This small molecule binds to this protein.
Small molecule (SMILES): Cc1cc(C)c2c(CP(=O)(O)O)cc(=O)oc2c1

Binding-site contacts:
Ligand atom O12 contacts residue HIS152 of chain 1.A at 3.1 Å.
Ligand atom P09 contacts residue ZN1 of chain 1.B at 2.9 Å.
Ligand atom P09 contacts residue ACT1 of chain 1.E at 3.9 Å.
Ligand atom O10 contacts residue CYS171 of chain 1.A at 3.7 Å.
Ligand atom C13 contacts residue TRP56 of chain 1.A at 3.9 Å (hydrophobic).
Ligand atom O11 contacts residue CYS171 of chain 1.A at 3.6 Å (h-bond).
Ligand atom O11 contacts residue HIS85 of chain 1.A at 3.2 Å (h-bond).
Ligand atom C14 contacts residue MET30 of chain 1.A at 4.0 Å (hydrophobic).
Ligand atom O12 contacts residue ZN1 of chain 1.B at 2.9 Å.
Ligand atom O11 contacts residue ZN1 of chain 1.B at 1.9 Å.
Ligand atom P09 contacts residue HIS85 of chain 1.A at 3.8 Å.
Ligand atom C08 contacts residue TRP56 of chain 1.A at 3.9 Å (hydrophobic).
Ligand atom O10 contacts residue HIS152 of chain 1.A at 3.9 Å.
Ligand atom O10 contacts residue ZN1 of chain 1.B at 3.7 Å.
Ligand atom O11 contacts residue HIS83 of chain 1.A at 3.3 Å (h-bond).
Ligand atom O12 contacts residue ZN1 of chain 1.C at 3.9 Å.
Ligand atom C05 contacts residue ASN183 of chain 1.A at 3.7 Å.
Ligand atom C03 contacts residue ASN183 of chain 1.A at 3.2 Å.
Ligand atom O11 contacts residue HIS152 of chain 1.A at 3.4 Å (h-bond).
Ligand atom C01 contacts residue ASN183 of chain 1.A at 3.8 Å.
Ligand atom C08 contacts residue ASP87 of chain 1.A at 3.6 Å.
Ligand atom C02 contacts residue ASN183 of chain 1.A at 3.5 Å.
Ligand atom C04 contacts residue ASN183 of chain 1.A at 3.2 Å.
Ligand atom O15 contacts residue VAL36 of chain 1.A at 3.7 Å.
Ligand atom O12 contacts residue HIS85 of chain 1.A at 3.4 Å (h-bond).
Ligand atom C05 contacts residue HIS85 of chain 1.A at 3.6 Å.
Ligand atom C18 contacts residue ASN183 of chain 1.A at 3.7 Å.
Ligand atom P09 contacts residue ZN1 of chain 1.C at 3.0 Å.
Ligand atom O10 contacts residue ACT1 of chain 1.E at 2.8 Å (h-bond).
Ligand atom O11 contacts residue ASP87 of chain 1.A at 2.6 Å (salt-bridge).
Ligand atom O16 contacts residue MET30 of chain 1.A at 3.9 Å.
Ligand atom O10 contacts residue HIS213 of chain 1.A at 3.0 Å (h-bond).
Ligand atom O11 contacts residue ZN1 of chain 1.C at 3.1 Å.
Ligand atom O10 contacts residue ASP87 of chain 1.A at 3.4 Å (salt-bridge).
Ligand atom O10 contacts residue ZN1 of chain 1.C at 1.9 Å.
Ligand atom O12 contacts residue ASN183 of chain 1.A at 2.8 Å (h-bond).
Ligand atom P09 contacts residue ASP87 of chain 1.A at 3.5 Å.
Ligand atom C17 contacts residue ASN183 of chain 1.A at 3.9 Å.
Ligand atom P09 contacts residue HIS152 of chain 1.A at 3.9 Å.
Ligand atom C06 contacts residue ASN183 of chain 1.A at 3.7 Å.

Sequence of chain 1.A:
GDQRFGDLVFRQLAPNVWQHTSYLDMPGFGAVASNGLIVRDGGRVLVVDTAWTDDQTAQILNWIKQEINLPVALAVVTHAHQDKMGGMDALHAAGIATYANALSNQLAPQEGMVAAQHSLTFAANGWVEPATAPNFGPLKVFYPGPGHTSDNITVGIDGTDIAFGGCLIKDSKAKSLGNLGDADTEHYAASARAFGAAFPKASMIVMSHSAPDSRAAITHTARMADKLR